The small molecule below binds the protein below.
Small molecule (SMILES): CC(=O)N[C@@H]1[C@@H](O)[C@H](O)[C@@H](CO)O[C@H]1O

Binding-site contacts:
Ligand atom C1 contacts residue ASN65 of chain 2.A at 1.4 Å.
Ligand atom O4 contacts residue TRP357 of chain 2.A at 4.3 Å.
Ligand atom O5 contacts residue ASN65 of chain 2.A at 2.3 Å (h-bond).
Ligand atom C5 contacts residue ASN65 of chain 2.A at 3.5 Å.
Ligand atom N2 contacts residue ASN65 of chain 2.A at 3.1 Å (h-bond).
Ligand atom O5 contacts residue TRP357 of chain 2.A at 4.5 Å.
Ligand atom C8 contacts residue TRP357 of chain 2.A at 3.2 Å (hydrophobic).
Ligand atom C7 contacts residue ASN65 of chain 2.A at 3.7 Å.
Ligand atom C5 contacts residue TRP357 of chain 2.A at 3.8 Å (hydrophobic).
Ligand atom C4 contacts residue TRP357 of chain 2.A at 4.5 Å (hydrophobic).
Ligand atom C3 contacts residue TRP357 of chain 2.A at 4.0 Å (hydrophobic).
Ligand atom O7 contacts residue ASN65 of chain 2.A at 3.8 Å.
Ligand atom C4 contacts residue ASN65 of chain 2.A at 4.2 Å.
Ligand atom C7 contacts residue TRP357 of chain 2.A at 3.7 Å (hydrophobic).
Ligand atom C1 contacts residue TRP357 of chain 2.A at 3.9 Å (hydrophobic).
Ligand atom C6 contacts residue ASN65 of chain 2.A at 4.4 Å.
Ligand atom C3 contacts residue ASN65 of chain 2.A at 3.9 Å.
Ligand atom C6 contacts residue TRP357 of chain 2.A at 4.2 Å (hydrophobic).
Ligand atom C2 contacts residue ASN65 of chain 2.A at 2.6 Å.
Ligand atom N2 contacts residue TRP357 of chain 2.A at 3.2 Å (h-bond).
Ligand atom C2 contacts residue TRP357 of chain 2.A at 4.2 Å (hydrophobic).

Sequence of chain 2.A:
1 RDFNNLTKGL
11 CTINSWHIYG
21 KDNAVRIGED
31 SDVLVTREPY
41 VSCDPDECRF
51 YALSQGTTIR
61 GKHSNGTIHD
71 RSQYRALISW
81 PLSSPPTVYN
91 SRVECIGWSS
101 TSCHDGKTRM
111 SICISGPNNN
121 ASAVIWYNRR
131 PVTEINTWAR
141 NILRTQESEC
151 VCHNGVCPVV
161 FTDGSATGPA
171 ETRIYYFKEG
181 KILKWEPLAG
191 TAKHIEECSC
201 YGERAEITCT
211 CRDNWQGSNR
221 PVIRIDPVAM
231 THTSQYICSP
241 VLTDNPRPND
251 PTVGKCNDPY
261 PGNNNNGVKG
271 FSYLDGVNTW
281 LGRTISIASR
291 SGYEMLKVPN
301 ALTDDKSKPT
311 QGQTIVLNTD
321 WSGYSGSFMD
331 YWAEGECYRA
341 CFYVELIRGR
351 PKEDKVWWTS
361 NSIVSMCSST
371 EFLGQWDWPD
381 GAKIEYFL